Binding-site contacts:
Ligand atom O contacts residue ARG124 of chain 1.B at 3.4 Å (salt-bridge).
Ligand atom CA contacts residue ALA83 of chain 1.A at 3.6 Å (hydrophobic).
Ligand atom C contacts residue ILE153 of chain 1.A at 4.0 Å (hydrophobic).
Ligand atom O contacts residue ARG124 of chain 1.B at 2.8 Å (salt-bridge).
Ligand atom O contacts residue ILE153 of chain 1.A at 3.9 Å.
Ligand atom NZ contacts residue LEU145 of chain 1.A at 4.0 Å.
Ligand atom CB contacts residue GLU58 of chain 1.A at 3.9 Å.
Ligand atom C contacts residue ALA83 of chain 1.A at 4.0 Å (hydrophobic).
Ligand atom C contacts residue TYR60 of chain 1.A at 3.9 Å (hydrophobic).
Ligand atom CA contacts residue ARG124 of chain 1.B at 3.4 Å.
Ligand atom N contacts residue ALA83 of chain 1.A at 2.9 Å (h-bond).
Ligand atom CA contacts residue ARG124 of chain 1.B at 3.6 Å.
Ligand atom CA contacts residue ALA83 of chain 1.A at 3.5 Å (hydrophobic).
Ligand atom CE contacts residue LEU145 of chain 1.A at 4.0 Å (hydrophobic).
Ligand atom CB contacts residue SER24 of chain 1.D at 3.2 Å.
Ligand atom C contacts residue ARG124 of chain 1.B at 3.0 Å.
Ligand atom N contacts residue ARG124 of chain 1.B at 4.0 Å.
Ligand atom CE2 contacts residue TYR69 of chain 1.B at 3.5 Å (hydrophobic).
Ligand atom CB contacts residue TYR60 of chain 1.A at 3.2 Å (hydrophobic).
Ligand atom CD2 contacts residue TYR69 of chain 1.B at 4.0 Å (hydrophobic).
Ligand atom N contacts residue TYR60 of chain 1.A at 2.9 Å (h-bond).
Ligand atom OH contacts residue GLN30 of chain 1.E at 3.4 Å.
Ligand atom CB contacts residue ARG124 of chain 1.B at 3.6 Å.
Ligand atom O contacts residue ALA27 of chain 1.D at 3.6 Å.
Ligand atom O contacts residue ILE153 of chain 1.A at 4.1 Å.
Ligand atom C contacts residue ALA83 of chain 1.A at 3.5 Å (hydrophobic).
Ligand atom CA contacts residue TYR60 of chain 1.A at 3.9 Å (hydrophobic).
Ligand atom CB contacts residue ALA83 of chain 1.A at 3.4 Å (hydrophobic).
Ligand atom C contacts residue ARG124 of chain 1.B at 3.7 Å.
Ligand atom C contacts residue ALA27 of chain 1.D at 3.5 Å (hydrophobic).
Ligand atom N contacts residue LYS84 of chain 1.A at 3.7 Å.
Ligand atom CB contacts residue TYR28 of chain 1.D at 3.8 Å (hydrophobic).
Ligand atom O contacts residue ALA83 of chain 1.A at 3.1 Å.
Ligand atom CA contacts residue TYR60 of chain 1.A at 3.7 Å (hydrophobic).
Ligand atom CG1 contacts residue ALA83 of chain 1.A at 3.6 Å (hydrophobic).
Ligand atom N contacts residue ARG124 of chain 1.B at 3.1 Å (salt-bridge).
Ligand atom CA contacts residue ALA27 of chain 1.D at 4.0 Å (hydrophobic).
Ligand atom N contacts residue ALA83 of chain 1.A at 2.8 Å (h-bond).
Ligand atom CE2 contacts residue SER123 of chain 1.B at 3.8 Å.
Ligand atom CB contacts residue ALA27 of chain 1.D at 3.3 Å (hydrophobic).

Sequence of chain 1.A:
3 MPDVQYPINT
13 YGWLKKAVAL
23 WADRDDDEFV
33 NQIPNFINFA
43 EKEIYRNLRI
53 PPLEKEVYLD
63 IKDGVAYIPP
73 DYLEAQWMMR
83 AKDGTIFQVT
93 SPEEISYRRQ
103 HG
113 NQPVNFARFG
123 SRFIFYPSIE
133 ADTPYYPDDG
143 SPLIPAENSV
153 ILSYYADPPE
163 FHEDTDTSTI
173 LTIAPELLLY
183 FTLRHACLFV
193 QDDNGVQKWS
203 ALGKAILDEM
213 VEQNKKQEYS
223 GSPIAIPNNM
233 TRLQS

A protein and the small-molecule ligand that binds it are described below.
Small molecule (SMILES): CC[C@H](C)[C@H](NC(=O)[C@@H](N)CO)C(=O)NCC(=O)N[C@@H](C)C(=O)N[C@@H](Cc1ccc(O)cc1)C(=O)N[C@@H](CCCCN)C(=O)N[C@@H](CCC(N)=O)C(=O)N[C@@H](C)C=O

Sequence of chain 1.B:
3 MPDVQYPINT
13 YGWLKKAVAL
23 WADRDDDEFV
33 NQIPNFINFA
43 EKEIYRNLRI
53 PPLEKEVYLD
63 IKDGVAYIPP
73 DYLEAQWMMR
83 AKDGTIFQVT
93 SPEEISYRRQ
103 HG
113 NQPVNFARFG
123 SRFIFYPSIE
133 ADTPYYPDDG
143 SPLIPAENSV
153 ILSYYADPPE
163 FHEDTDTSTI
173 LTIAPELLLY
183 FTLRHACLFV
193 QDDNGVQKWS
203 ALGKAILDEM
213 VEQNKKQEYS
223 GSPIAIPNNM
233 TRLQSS

Sequence of chain 1.E:
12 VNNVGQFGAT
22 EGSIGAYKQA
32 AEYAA

Sequence of chain 1.D:
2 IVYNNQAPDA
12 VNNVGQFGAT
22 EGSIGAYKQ